Binding-site contacts:
Ligand atom CK contacts residue THR521 of chain 1.B at 4.4 Å.
Ligand atom OA contacts residue PHE528 of chain 1.B at 4.2 Å.
Ligand atom OA contacts residue ALA524 of chain 1.B at 3.4 Å (h-bond).
Ligand atom NB contacts residue LYS78 of chain 1.C at 4.4 Å.
Ligand atom CJ contacts residue CYS16 of chain 1.A at 2.7 Å (hydrophobic).
Ligand atom CK contacts residue CYS16 of chain 1.A at 1.8 Å (hydrophobic).
Ligand atom CJ contacts residue ALA524 of chain 1.B at 4.2 Å (hydrophobic).
Ligand atom CF contacts residue PHE528 of chain 1.B at 4.3 Å (hydrophobic).
Ligand atom CH contacts residue CYS9 of chain 1.A at 1.8 Å (hydrophobic).
Ligand atom CB contacts residue ALA12 of chain 1.A at 4.2 Å (hydrophobic).
Ligand atom CE contacts residue ALA12 of chain 1.A at 4.0 Å (hydrophobic).
Ligand atom CJ contacts residue ALA525 of chain 1.B at 4.3 Å (hydrophobic).
Ligand atom OB contacts residue ALA12 of chain 1.A at 3.6 Å.
Ligand atom CA contacts residue ALA12 of chain 1.A at 4.4 Å (hydrophobic).
Ligand atom CG contacts residue CYS9 of chain 1.A at 3.1 Å (hydrophobic).
Ligand atom CJ contacts residue ALA12 of chain 1.A at 4.0 Å (hydrophobic).
Ligand atom CK contacts residue LYS78 of chain 1.C at 3.6 Å.
Ligand atom OA contacts residue LYS78 of chain 1.C at 2.3 Å (salt-bridge).
Ligand atom OA contacts residue CYS16 of chain 1.A at 3.0 Å (h-bond).
Ligand atom CD contacts residue LYS78 of chain 1.C at 4.4 Å.
Ligand atom CD contacts residue ALA13 of chain 1.A at 3.7 Å (hydrophobic).
Ligand atom CD contacts residue ALA12 of chain 1.A at 3.1 Å (hydrophobic).
Ligand atom OB contacts residue ASP8 of chain 1.A at 3.9 Å.
Ligand atom CC contacts residue ALA12 of chain 1.A at 3.2 Å (hydrophobic).
Ligand atom NB contacts residue CYS16 of chain 1.A at 3.5 Å.
Ligand atom OA contacts residue ALA525 of chain 1.B at 3.5 Å.
Ligand atom CK contacts residue ALA525 of chain 1.B at 4.2 Å (hydrophobic).
Ligand atom CE contacts residue PHE528 of chain 1.B at 3.3 Å (hydrophobic).
Ligand atom NB contacts residue ALA12 of chain 1.A at 3.1 Å (h-bond).
Ligand atom CJ contacts residue LYS78 of chain 1.C at 3.2 Å.
Ligand atom CE contacts residue CYS9 of chain 1.A at 4.5 Å (hydrophobic).
Ligand atom NA contacts residue CYS9 of chain 1.A at 4.3 Å.
Ligand atom OB contacts residue CYS9 of chain 1.A at 3.1 Å.
Ligand atom CE contacts residue ALA13 of chain 1.A at 4.2 Å (hydrophobic).
Ligand atom CF contacts residue ALA12 of chain 1.A at 4.5 Å (hydrophobic).
Ligand atom CD contacts residue PHE528 of chain 1.B at 3.5 Å (hydrophobic).

The protein below binds the small molecule below.
Small molecule (SMILES): CC(=O)Nc1ccc(NC(C)=O)cc1

Sequence of chain 1.A:
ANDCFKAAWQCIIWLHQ

Sequence of chain 1.C:
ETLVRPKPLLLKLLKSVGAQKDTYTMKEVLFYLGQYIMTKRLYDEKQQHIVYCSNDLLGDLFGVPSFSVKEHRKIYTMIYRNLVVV

Sequence of chain 1.B:
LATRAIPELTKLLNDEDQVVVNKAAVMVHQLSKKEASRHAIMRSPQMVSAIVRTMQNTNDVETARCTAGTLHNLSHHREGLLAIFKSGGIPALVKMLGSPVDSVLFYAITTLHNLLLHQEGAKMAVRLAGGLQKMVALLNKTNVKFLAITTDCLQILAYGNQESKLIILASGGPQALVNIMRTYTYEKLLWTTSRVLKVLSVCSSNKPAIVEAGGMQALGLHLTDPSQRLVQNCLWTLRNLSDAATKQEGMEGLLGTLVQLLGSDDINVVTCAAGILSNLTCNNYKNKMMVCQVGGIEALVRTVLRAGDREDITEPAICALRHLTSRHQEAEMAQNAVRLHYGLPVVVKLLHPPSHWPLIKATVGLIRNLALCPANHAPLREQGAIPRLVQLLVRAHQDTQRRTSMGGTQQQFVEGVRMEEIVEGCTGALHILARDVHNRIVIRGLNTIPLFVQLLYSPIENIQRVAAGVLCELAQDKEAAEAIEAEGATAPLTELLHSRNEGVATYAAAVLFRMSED